Sequence of chain 1.A:
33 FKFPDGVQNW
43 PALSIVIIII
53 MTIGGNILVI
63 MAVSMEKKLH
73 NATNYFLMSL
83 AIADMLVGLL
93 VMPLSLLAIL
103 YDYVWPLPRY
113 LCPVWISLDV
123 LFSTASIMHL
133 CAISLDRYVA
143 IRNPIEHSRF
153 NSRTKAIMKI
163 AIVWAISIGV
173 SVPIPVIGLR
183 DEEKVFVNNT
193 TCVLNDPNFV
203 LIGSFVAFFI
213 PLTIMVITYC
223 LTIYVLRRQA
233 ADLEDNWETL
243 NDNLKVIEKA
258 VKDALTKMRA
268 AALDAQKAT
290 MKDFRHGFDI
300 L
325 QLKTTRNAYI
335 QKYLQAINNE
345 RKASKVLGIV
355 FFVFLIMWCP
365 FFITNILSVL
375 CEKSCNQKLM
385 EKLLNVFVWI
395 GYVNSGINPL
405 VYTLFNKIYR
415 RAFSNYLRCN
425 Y

Binding-site contacts:
Ligand atom C13 contacts residue VAL392 of chain 1.A at 3.6 Å (hydrophobic).
Ligand atom F25 contacts residue VAL202 of chain 1.A at 3.7 Å.
Ligand atom N14 contacts residue ASP121 of chain 1.A at 2.6 Å (salt-bridge).
Ligand atom C28 contacts residue THR126 of chain 1.A at 3.4 Å.
Ligand atom C28 contacts residue SER125 of chain 1.A at 3.2 Å.
Ligand atom C21 contacts residue SER206 of chain 1.A at 3.3 Å.
Ligand atom C13 contacts residue ASP121 of chain 1.A at 3.3 Å.
Ligand atom F25 contacts residue PHE201 of chain 1.A at 3.7 Å.
Ligand atom F25 contacts residue SER206 of chain 1.A at 3.0 Å.
Ligand atom N11 contacts residue VAL392 of chain 1.A at 3.7 Å.
Ligand atom F25 contacts residue GLY205 of chain 1.A at 2.9 Å.
Ligand atom C27 contacts residue THR126 of chain 1.A at 3.6 Å.
Ligand atom C01 contacts residue TRP117 of chain 1.A at 3.7 Å (hydrophobic).
Ligand atom C16 contacts residue SER125 of chain 1.A at 3.3 Å.
Ligand atom O05 contacts residue PHE365 of chain 1.A at 3.6 Å.
Ligand atom C28 contacts residue ILE129 of chain 1.A at 3.8 Å (hydrophobic).
Ligand atom C13 contacts residue PHE365 of chain 1.A at 3.7 Å (hydrophobic).
Ligand atom C20 contacts residue PHE366 of chain 1.A at 3.7 Å (hydrophobic).
Ligand atom C16 contacts residue ASP121 of chain 1.A at 3.5 Å.
Ligand atom S09 contacts residue ASN389 of chain 1.A at 2.8 Å (h-bond).
Ligand atom F32 contacts residue PHE210 of chain 1.A at 3.4 Å.
Ligand atom C02 contacts residue VAL392 of chain 1.A at 3.6 Å (hydrophobic).
Ligand atom F32 contacts residue PHE358 of chain 1.A at 3.1 Å.
Ligand atom C12 contacts residue ASP121 of chain 1.A at 3.2 Å.
Ligand atom C01 contacts residue TYR396 of chain 1.A at 3.1 Å (hydrophobic).
Ligand atom C08 contacts residue ASN389 of chain 1.A at 3.1 Å.
Ligand atom C08 contacts residue LEU388 of chain 1.A at 3.7 Å (hydrophobic).
Ligand atom C31 contacts residue PHE366 of chain 1.A at 3.3 Å (hydrophobic).
Ligand atom C30 contacts residue PHE366 of chain 1.A at 3.4 Å (hydrophobic).
Ligand atom C27 contacts residue SER125 of chain 1.A at 3.5 Å.
Ligand atom C24 contacts residue VAL122 of chain 1.A at 3.7 Å (hydrophobic).
Ligand atom C29 contacts residue SER125 of chain 1.A at 3.4 Å.
Ligand atom C15 contacts residue ASP121 of chain 1.A at 3.3 Å.
Ligand atom C26 contacts residue SER125 of chain 1.A at 3.6 Å.
Ligand atom C34 contacts residue ASP121 of chain 1.A at 3.5 Å.
Ligand atom F32 contacts residue SER125 of chain 1.A at 3.3 Å.
Ligand atom C29 contacts residue PHE210 of chain 1.A at 3.6 Å (hydrophobic).
Ligand atom F32 contacts residue ILE129 of chain 1.A at 3.3 Å.
Ligand atom C33 contacts residue ASP121 of chain 1.A at 3.6 Å.
Ligand atom C15 contacts residue TRP362 of chain 1.A at 3.7 Å (hydrophobic).

A protein and the small-molecule ligand that binds it are described below.
Small molecule (SMILES): Cc1nc2sccn2c(=O)c1CCN1CCC(=C(c2ccc(F)cc2)c2ccc(F)cc2)CC1